Sequence of chain 1.D:
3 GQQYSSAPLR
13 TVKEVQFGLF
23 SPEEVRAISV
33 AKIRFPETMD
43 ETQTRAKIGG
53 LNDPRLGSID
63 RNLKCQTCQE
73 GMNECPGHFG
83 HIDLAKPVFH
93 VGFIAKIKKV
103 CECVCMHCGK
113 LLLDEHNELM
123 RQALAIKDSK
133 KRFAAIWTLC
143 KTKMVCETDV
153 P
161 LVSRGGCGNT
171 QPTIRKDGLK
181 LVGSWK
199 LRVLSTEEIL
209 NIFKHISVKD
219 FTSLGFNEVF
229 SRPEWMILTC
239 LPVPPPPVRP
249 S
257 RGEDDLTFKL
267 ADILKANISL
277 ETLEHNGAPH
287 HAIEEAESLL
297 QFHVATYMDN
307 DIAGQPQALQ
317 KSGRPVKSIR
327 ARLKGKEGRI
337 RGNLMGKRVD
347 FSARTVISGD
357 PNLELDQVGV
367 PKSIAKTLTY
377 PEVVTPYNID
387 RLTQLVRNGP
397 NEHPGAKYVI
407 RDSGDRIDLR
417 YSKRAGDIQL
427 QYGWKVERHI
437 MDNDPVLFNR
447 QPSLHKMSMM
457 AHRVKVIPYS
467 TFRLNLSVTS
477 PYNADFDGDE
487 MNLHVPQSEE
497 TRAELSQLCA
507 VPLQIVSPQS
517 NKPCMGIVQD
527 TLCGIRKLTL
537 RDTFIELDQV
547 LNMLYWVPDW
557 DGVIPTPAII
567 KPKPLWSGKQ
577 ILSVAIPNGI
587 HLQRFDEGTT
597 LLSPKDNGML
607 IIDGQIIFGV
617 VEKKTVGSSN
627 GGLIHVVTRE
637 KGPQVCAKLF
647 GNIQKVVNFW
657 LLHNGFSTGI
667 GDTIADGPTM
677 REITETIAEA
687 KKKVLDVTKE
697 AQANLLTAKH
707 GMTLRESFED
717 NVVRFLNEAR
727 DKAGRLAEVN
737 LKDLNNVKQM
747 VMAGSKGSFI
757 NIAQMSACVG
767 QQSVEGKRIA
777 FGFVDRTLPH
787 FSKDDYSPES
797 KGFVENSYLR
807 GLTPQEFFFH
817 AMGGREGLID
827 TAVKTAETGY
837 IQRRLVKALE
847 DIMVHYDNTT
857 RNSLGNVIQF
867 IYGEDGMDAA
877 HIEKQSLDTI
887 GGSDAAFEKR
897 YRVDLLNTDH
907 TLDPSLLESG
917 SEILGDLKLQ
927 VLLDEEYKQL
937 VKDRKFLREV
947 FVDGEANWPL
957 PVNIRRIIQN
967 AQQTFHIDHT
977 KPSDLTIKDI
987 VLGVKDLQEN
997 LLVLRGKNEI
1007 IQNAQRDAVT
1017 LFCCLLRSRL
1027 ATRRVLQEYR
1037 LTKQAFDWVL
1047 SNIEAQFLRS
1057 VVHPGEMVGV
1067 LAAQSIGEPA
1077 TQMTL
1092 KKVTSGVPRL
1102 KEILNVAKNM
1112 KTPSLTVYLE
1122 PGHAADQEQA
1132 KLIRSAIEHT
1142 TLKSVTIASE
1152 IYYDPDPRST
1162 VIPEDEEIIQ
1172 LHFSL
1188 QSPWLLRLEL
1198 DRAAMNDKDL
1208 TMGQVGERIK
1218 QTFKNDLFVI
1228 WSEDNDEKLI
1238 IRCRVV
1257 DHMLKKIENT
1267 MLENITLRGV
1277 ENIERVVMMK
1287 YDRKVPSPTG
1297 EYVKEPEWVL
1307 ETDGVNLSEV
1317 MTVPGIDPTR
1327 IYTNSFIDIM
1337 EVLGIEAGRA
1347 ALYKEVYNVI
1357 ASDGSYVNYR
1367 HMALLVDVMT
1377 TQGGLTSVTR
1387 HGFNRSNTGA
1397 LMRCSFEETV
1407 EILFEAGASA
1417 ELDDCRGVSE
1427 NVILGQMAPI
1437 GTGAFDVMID

Sequence of chain 1.E:
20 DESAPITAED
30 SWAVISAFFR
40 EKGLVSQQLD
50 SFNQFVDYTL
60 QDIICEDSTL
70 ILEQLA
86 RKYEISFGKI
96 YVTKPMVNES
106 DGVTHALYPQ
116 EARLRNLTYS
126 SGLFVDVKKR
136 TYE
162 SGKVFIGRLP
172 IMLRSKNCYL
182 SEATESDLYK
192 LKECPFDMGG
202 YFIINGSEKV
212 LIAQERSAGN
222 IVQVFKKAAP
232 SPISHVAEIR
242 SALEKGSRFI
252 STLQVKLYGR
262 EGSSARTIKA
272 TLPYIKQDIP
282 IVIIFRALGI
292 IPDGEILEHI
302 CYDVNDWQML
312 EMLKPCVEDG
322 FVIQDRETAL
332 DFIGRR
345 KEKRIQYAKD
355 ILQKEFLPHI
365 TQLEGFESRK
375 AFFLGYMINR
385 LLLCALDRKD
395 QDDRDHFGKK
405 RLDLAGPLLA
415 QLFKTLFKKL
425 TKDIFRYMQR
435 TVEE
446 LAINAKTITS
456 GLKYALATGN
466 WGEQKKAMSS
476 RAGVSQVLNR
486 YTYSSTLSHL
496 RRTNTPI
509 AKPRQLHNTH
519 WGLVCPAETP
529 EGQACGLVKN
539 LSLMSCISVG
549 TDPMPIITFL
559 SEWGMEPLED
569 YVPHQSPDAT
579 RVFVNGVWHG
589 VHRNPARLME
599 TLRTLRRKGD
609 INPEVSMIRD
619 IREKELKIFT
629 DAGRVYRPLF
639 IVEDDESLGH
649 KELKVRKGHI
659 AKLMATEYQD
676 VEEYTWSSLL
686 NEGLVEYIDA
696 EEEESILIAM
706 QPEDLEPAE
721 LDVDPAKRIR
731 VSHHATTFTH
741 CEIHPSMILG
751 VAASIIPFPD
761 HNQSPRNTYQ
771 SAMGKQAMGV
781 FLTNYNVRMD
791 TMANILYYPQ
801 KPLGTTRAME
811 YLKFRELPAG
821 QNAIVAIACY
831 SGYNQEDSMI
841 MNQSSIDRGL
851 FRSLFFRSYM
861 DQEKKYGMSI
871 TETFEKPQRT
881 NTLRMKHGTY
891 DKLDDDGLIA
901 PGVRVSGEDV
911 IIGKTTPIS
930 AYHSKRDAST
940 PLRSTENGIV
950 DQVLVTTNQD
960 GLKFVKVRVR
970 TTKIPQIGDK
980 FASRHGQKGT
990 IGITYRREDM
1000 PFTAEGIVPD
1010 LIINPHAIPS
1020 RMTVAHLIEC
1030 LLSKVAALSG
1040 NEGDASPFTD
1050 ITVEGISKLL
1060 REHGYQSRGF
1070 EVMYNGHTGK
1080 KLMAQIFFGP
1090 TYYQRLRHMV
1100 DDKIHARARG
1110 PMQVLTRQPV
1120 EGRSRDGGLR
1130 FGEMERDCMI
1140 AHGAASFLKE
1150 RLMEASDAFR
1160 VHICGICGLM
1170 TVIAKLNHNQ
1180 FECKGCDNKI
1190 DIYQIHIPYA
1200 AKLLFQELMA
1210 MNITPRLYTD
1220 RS

Binding-site contacts:
Ligand atom P contacts residue GLN776 of chain 1.E at 3.7 Å.
Ligand atom OP1 contacts residue LYS979 of chain 1.E at 3.1 Å (salt-bridge).
Ligand atom C5' contacts residue GLN481 of chain 1.E at 3.7 Å.
Ligand atom O2' contacts residue MG1 of chain 1.P at 3.9 Å.
Ligand atom O2' contacts residue HIS1097 of chain 1.E at 3.9 Å.
Ligand atom N2 contacts residue GLN447 of chain 1.D at 3.7 Å.
Ligand atom O2' contacts residue GLN481 of chain 1.E at 2.8 Å (h-bond).
Ligand atom O3' contacts residue LYS979 of chain 1.E at 3.2 Å (salt-bridge).
Ligand atom C4' contacts residue MG1 of chain 1.P at 3.2 Å.
Ligand atom O2' contacts residue ASP485 of chain 1.D at 2.8 Å (salt-bridge).
Ligand atom C4' contacts residue HIS1097 of chain 1.E at 3.8 Å.
Ligand atom O5' contacts residue GLN776 of chain 1.E at 3.8 Å.
Ligand atom O2' contacts residue GLN776 of chain 1.E at 2.5 Å (h-bond).
Ligand atom O3' contacts residue GLN776 of chain 1.E at 2.7 Å (h-bond).
Ligand atom P contacts residue LYS979 of chain 1.E at 3.8 Å.
Ligand atom C5' contacts residue GLN776 of chain 1.E at 3.1 Å.
Ligand atom C3' contacts residue GLN481 of chain 1.E at 3.5 Å.
Ligand atom C2' contacts residue GLN776 of chain 1.E at 3.5 Å.
Ligand atom C5' contacts residue GLY478 of chain 1.E at 3.6 Å.
Ligand atom OP1 contacts residue GLN481 of chain 1.E at 4.0 Å.
Ligand atom C3' contacts residue ASP485 of chain 1.D at 3.6 Å.
Ligand atom C2' contacts residue ASP485 of chain 1.D at 3.7 Å.
Ligand atom OP2 contacts residue LYS987 of chain 1.E at 3.0 Å (salt-bridge).
Ligand atom P contacts residue LYS987 of chain 1.E at 3.2 Å.
Ligand atom C4' contacts residue GLN776 of chain 1.E at 3.8 Å.
Ligand atom O5' contacts residue LYS987 of chain 1.E at 3.2 Å (salt-bridge).
Ligand atom OP1 contacts residue LYS987 of chain 1.E at 3.2 Å (salt-bridge).
Ligand atom C5' contacts residue LYS987 of chain 1.E at 3.9 Å.
Ligand atom C5' contacts residue MG1 of chain 1.P at 3.5 Å.
Ligand atom C4' contacts residue GLN481 of chain 1.E at 3.6 Å.
Ligand atom C5' contacts residue HIS1097 of chain 1.E at 3.9 Å.
Ligand atom C4' contacts residue ASP485 of chain 1.D at 3.6 Å.
Ligand atom C2' contacts residue GLN481 of chain 1.E at 3.7 Å.
Ligand atom P contacts residue GLN481 of chain 1.E at 3.9 Å.
Ligand atom O3' contacts residue GLN481 of chain 1.E at 2.7 Å (h-bond).
Ligand atom OP1 contacts residue GLN776 of chain 1.E at 3.0 Å (h-bond).
Ligand atom N2 contacts residue ARG350 of chain 1.D at 3.9 Å.
Ligand atom O5' contacts residue ASP483 of chain 1.D at 3.7 Å.
Ligand atom C3' contacts residue MG1 of chain 1.P at 3.1 Å.
Ligand atom C3' contacts residue GLN776 of chain 1.E at 3.5 Å.

This protein binds this small molecule.
Small molecule (SMILES): Nc1ccn([C@@H]2O[C@H](CO[P](=O)(O)O[C@H]3[C@@H](O)[C@H](n4ccc(=O)[nH]c4=O)O[C@@H]3CO[P](=O)(O)O[C@H]3[C@@H](O)[C@H](n4cnc5c(N)ncnc54)O[C@@H]3CO)[C@@H](O[P](=O)(O)OC[C@H]3O[C@@H](n4cnc5c(=O)nc(N)[nH]c54)[C@H](O)[C@@H]3O[P](=O)(O)OC[C@H]3O[C@@H](n4cnc5c(N)ncnc54)[C@H](O)[C@@H]3O[P](=O)(O)OC[C@H]3O[C@@H](n4cnc5c(=O)nc(N)[nH]c54)[C@H](O)[C@@H]3O[P](=O)(O)OC[C@H]3O[C@@H](n4cnc5c(N)ncnc54)[C@H](O)[C@@H]3O[P](=O)(O)OC[C@H]3O[C@@H](n4cnc5c(=O)nc(N)[nH]c54)[C@H](O)[C@@H]3O[P](=O)(O)OC[C@@H]3C[C@@H](O)[C@H](n4cnc5c(=O)nc(N)[nH]c54)O3)[C@H]2O)c(=O)n1